Sequence of chain 58.C:
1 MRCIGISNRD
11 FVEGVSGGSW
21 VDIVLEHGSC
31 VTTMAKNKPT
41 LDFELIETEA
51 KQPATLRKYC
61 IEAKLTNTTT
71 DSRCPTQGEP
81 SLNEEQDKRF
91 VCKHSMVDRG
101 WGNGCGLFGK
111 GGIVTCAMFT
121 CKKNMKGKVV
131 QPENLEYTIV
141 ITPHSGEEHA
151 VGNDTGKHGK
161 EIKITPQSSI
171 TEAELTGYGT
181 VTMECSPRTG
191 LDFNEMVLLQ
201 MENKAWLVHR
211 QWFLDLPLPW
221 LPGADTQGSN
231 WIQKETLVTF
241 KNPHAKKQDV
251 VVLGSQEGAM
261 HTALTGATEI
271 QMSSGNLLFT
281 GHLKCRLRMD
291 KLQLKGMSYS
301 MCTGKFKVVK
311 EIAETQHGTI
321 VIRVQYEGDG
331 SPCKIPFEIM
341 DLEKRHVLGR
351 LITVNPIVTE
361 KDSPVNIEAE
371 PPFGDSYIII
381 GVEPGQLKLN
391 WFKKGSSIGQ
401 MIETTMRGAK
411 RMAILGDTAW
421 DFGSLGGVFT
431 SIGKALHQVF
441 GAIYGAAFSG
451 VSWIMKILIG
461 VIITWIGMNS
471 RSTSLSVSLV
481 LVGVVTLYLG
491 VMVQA

Binding-site contacts:
Ligand atom O5 contacts residue ASN67 of chain 58.C at 2.5 Å (h-bond).
Ligand atom N2 contacts residue ASN67 of chain 58.C at 2.8 Å (h-bond).
Ligand atom C3 contacts residue ASN67 of chain 58.C at 3.8 Å.
Ligand atom C7 contacts residue ASN67 of chain 58.C at 3.7 Å.
Ligand atom C2 contacts residue ASN67 of chain 58.C at 2.4 Å.
Ligand atom O7 contacts residue ASN67 of chain 58.C at 4.1 Å.
Ligand atom O6 contacts residue ASN67 of chain 58.C at 3.7 Å.
Ligand atom C1 contacts residue ASN67 of chain 58.C at 1.4 Å.
Ligand atom C4 contacts residue ASN67 of chain 58.C at 4.3 Å.
Ligand atom C8 contacts residue PHE90 of chain 58.C at 3.6 Å (hydrophobic).
Ligand atom C5 contacts residue ASN67 of chain 58.C at 3.8 Å.
Ligand atom C8 contacts residue ARG89 of chain 58.C at 4.1 Å.
Ligand atom C8 contacts residue MET118 of chain 58.C at 4.0 Å (hydrophobic).
Ligand atom C7 contacts residue PHE90 of chain 58.C at 4.3 Å (hydrophobic).

This small molecule binds to this protein.
Small molecule (SMILES): CC(=O)N[C@@H]1[C@@H](O)[C@H](O)[C@@H](CO)O[C@H]1O